Sequence of chain 1.E:
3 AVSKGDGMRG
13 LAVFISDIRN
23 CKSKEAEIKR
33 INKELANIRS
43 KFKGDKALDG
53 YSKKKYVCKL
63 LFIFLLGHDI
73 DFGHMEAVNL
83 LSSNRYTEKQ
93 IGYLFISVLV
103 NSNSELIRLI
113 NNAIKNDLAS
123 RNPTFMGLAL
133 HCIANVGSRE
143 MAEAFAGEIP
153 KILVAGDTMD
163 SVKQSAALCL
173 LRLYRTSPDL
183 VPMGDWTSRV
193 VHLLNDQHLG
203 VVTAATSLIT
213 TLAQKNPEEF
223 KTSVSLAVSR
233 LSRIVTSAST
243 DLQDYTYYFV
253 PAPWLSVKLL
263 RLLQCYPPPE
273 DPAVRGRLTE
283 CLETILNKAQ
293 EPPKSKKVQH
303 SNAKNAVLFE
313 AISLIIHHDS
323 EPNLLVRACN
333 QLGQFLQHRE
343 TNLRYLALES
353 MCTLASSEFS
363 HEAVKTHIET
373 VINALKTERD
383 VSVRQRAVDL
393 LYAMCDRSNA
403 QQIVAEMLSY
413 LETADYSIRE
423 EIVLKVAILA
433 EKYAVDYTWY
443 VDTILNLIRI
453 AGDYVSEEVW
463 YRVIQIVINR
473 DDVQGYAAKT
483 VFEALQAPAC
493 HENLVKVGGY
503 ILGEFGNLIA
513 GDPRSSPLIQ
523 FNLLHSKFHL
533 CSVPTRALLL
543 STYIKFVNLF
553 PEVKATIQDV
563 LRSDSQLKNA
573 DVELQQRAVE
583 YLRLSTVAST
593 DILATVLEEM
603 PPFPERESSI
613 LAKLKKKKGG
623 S

Binding-site contacts:
Ligand atom CG contacts residue VAL88 of chain 1.D at 3.9 Å (hydrophobic).
Ligand atom OE1 contacts residue ARG15 of chain 1.D at 3.7 Å.
Ligand atom CD2 contacts residue TYR62 of chain 1.D at 3.5 Å (hydrophobic).
Ligand atom O contacts residue TYR62 of chain 1.D at 3.4 Å.
Ligand atom NE2 contacts residue GLU100 of chain 1.D at 3.7 Å.
Ligand atom CD2 contacts residue VAL88 of chain 1.D at 3.5 Å (hydrophobic).
Ligand atom O contacts residue GLU100 of chain 1.D at 3.2 Å.
Ligand atom CE contacts residue GLY64 of chain 1.D at 3.8 Å.
Ligand atom CG contacts residue CYS99 of chain 1.D at 3.9 Å (hydrophobic).
Ligand atom O contacts residue CYS99 of chain 1.D at 3.5 Å (h-bond).
Ligand atom OE1 contacts residue ARG21 of chain 1.E at 3.3 Å (salt-bridge).
Ligand atom CD1 contacts residue ASN92 of chain 1.D at 3.8 Å.
Ligand atom N contacts residue VAL98 of chain 1.D at 3.2 Å (h-bond).
Ligand atom CE contacts residue ASN9 of chain 1.D at 3.4 Å.
Ligand atom OG contacts residue ASN97 of chain 1.D at 3.6 Å (h-bond).
Ligand atom CD1 contacts residue GLU89 of chain 1.D at 3.8 Å.
Ligand atom CA contacts residue VAL98 of chain 1.D at 3.5 Å (hydrophobic).
Ligand atom CD1 contacts residue CYS99 of chain 1.D at 3.4 Å (hydrophobic).
Ligand atom NH2 contacts residue ASN97 of chain 1.D at 3.4 Å (h-bond).
Ligand atom CB contacts residue GLU100 of chain 1.D at 3.4 Å.
Ligand atom CA contacts residue CYS99 of chain 1.D at 3.7 Å (hydrophobic).
Ligand atom O contacts residue LEU101 of chain 1.D at 3.2 Å (h-bond).
Ligand atom O contacts residue CYS99 of chain 1.D at 3.5 Å.
Ligand atom O contacts residue CYS99 of chain 1.D at 3.2 Å.
Ligand atom CG contacts residue VAL98 of chain 1.D at 3.8 Å (hydrophobic).
Ligand atom C contacts residue CYS99 of chain 1.D at 3.7 Å (hydrophobic).
Ligand atom NE2 contacts residue LEU101 of chain 1.D at 3.5 Å.
Ligand atom CD2 contacts residue ALA63 of chain 1.D at 3.7 Å (hydrophobic).
Ligand atom CE contacts residue ARG10 of chain 1.D at 3.3 Å.
Ligand atom CD contacts residue GLU100 of chain 1.D at 3.4 Å.
Ligand atom CE contacts residue GLU100 of chain 1.D at 3.8 Å.
Ligand atom CD contacts residue ASN97 of chain 1.D at 3.6 Å.
Ligand atom OE1 contacts residue GLU100 of chain 1.D at 3.6 Å (salt-bridge).
Ligand atom C contacts residue VAL98 of chain 1.D at 3.9 Å (hydrophobic).
Ligand atom NE contacts residue ASN97 of chain 1.D at 3.2 Å (h-bond).
Ligand atom CG contacts residue ARG10 of chain 1.D at 3.8 Å.
Ligand atom CZ contacts residue ASN97 of chain 1.D at 3.6 Å.
Ligand atom CD1 contacts residue LEU65 of chain 1.D at 3.7 Å (hydrophobic).
Ligand atom O contacts residue ALA63 of chain 1.D at 3.8 Å.
Ligand atom CG contacts residue GLU100 of chain 1.D at 3.6 Å.

Sequence of chain 1.D:
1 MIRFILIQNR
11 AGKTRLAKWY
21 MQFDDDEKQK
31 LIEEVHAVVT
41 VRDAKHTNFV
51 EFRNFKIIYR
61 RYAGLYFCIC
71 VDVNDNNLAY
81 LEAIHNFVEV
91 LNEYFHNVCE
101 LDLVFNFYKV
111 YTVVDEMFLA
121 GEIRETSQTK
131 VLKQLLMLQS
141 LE

The small molecule below binds the protein below.
Small molecule (SMILES): CC[C@H](C)[C@H](NC(=O)[C@H](CCC(N)=O)NC(=O)[C@H](CO)NC(=O)[C@@H](N)CCSC)C(=O)N[C@@H](CCCCN)C(=O)N[C@@H](CCCN=C(N)N)C(=O)N[C@@H](CC(C)C)C(=O)N[C@@H](CC(C)C)C(=O)N[C@H](C=O)CO